Binding-site contacts:
Ligand atom C3 contacts residue ASN210 of chain 1.C at 3.8 Å.
Ligand atom C1 contacts residue ASN210 of chain 1.C at 1.4 Å.
Ligand atom O6 contacts residue ASN210 of chain 1.C at 4.4 Å.
Ligand atom N2 contacts residue ASN210 of chain 1.C at 3.0 Å (h-bond).
Ligand atom C7 contacts residue ASN210 of chain 1.C at 3.7 Å.
Ligand atom C2 contacts residue ASN210 of chain 1.C at 2.5 Å.
Ligand atom O6 contacts residue ALA234 of chain 1.C at 3.9 Å.
Ligand atom O7 contacts residue ASN210 of chain 1.C at 3.9 Å.
Ligand atom C7 contacts residue LYS186 of chain 1.C at 4.5 Å.
Ligand atom C4 contacts residue ASN210 of chain 1.C at 4.2 Å.
Ligand atom C5 contacts residue ASN210 of chain 1.C at 3.6 Å.
Ligand atom O5 contacts residue ASN210 of chain 1.C at 2.3 Å (h-bond).
Ligand atom O7 contacts residue LYS186 of chain 1.C at 3.8 Å.

Sequence of chain 1.C:
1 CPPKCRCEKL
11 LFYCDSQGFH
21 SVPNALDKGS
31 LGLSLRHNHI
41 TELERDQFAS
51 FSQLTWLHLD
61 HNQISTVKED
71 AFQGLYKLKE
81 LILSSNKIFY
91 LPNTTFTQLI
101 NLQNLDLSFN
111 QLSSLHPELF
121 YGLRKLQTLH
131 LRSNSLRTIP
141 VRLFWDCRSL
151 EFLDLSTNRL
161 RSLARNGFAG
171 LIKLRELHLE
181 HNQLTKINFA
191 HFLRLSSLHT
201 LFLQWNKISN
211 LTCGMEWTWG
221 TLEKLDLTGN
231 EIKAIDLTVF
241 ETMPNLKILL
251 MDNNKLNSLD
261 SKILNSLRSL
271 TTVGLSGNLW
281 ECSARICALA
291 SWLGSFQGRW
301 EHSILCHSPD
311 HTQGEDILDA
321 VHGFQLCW

The protein below binds the small molecule below.
Small molecule (SMILES): CC(=O)N[C@@H]1[C@@H](O)[C@H](O)[C@@H](CO)O[C@H]1O